Sequence of chain 1.C:
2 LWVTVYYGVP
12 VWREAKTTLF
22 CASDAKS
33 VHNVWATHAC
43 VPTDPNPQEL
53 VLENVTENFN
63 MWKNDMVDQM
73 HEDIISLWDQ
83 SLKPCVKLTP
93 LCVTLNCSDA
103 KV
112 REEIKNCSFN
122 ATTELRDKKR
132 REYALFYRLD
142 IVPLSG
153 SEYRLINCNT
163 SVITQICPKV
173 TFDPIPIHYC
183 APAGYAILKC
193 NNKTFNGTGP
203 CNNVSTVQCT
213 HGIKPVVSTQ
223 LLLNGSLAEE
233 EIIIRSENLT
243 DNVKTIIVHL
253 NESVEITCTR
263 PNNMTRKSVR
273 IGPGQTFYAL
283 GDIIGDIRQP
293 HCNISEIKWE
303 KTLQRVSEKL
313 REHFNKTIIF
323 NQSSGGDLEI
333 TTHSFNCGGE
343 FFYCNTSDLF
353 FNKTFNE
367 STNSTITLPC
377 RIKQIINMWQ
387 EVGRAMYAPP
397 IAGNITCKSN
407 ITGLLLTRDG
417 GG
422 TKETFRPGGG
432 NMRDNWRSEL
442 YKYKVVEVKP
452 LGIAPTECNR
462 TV

The protein below binds the small molecule below.
Small molecule (SMILES): CC(=O)N[C@@H]1[C@@H](O)[C@H](O)[C@@H](CO)O[C@H]1O

Sequence of chain 1.G:
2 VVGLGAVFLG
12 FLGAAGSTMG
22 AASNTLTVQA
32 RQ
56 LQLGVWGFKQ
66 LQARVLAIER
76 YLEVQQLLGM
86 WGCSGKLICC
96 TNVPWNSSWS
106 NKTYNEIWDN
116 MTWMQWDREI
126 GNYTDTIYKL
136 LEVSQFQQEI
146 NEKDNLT

Binding-site contacts:
Ligand atom C7 contacts residue ASN56 of chain 1.C at 3.5 Å.
Ligand atom O5 contacts residue GLU55 of chain 1.C at 3.4 Å.
Ligand atom N2 contacts residue ASN56 of chain 1.C at 2.8 Å (h-bond).
Ligand atom C5 contacts residue SER18 of chain 1.G at 3.4 Å.
Ligand atom C1 contacts residue GLU55 of chain 1.C at 4.3 Å.
Ligand atom C6 contacts residue GLU55 of chain 1.C at 3.8 Å.
Ligand atom O6 contacts residue GLU55 of chain 1.C at 4.0 Å.
Ligand atom C8 contacts residue ASN56 of chain 1.C at 4.3 Å.
Ligand atom O4 contacts residue SER18 of chain 1.G at 2.5 Å (h-bond).
Ligand atom C6 contacts residue SER18 of chain 1.G at 3.4 Å.
Ligand atom C2 contacts residue ASN56 of chain 1.C at 2.4 Å.
Ligand atom C5 contacts residue ASN56 of chain 1.C at 3.6 Å.
Ligand atom C5 contacts residue GLU55 of chain 1.C at 4.0 Å.
Ligand atom C1 contacts residue ASN56 of chain 1.C at 1.4 Å.
Ligand atom C3 contacts residue SER18 of chain 1.G at 4.4 Å.
Ligand atom O5 contacts residue ASN56 of chain 1.C at 2.3 Å (h-bond).
Ligand atom C4 contacts residue ASN56 of chain 1.C at 4.1 Å.
Ligand atom C4 contacts residue SER18 of chain 1.G at 3.5 Å.
Ligand atom O7 contacts residue ASN56 of chain 1.C at 3.9 Å.
Ligand atom C3 contacts residue ASN56 of chain 1.C at 3.7 Å.